This small molecule binds to this protein.
Small molecule (SMILES): CC(=O)N[C@@H]1[C@@H](O)[C@H](O)[C@@H](CO)O[C@H]1O

Sequence of chain 1.A:
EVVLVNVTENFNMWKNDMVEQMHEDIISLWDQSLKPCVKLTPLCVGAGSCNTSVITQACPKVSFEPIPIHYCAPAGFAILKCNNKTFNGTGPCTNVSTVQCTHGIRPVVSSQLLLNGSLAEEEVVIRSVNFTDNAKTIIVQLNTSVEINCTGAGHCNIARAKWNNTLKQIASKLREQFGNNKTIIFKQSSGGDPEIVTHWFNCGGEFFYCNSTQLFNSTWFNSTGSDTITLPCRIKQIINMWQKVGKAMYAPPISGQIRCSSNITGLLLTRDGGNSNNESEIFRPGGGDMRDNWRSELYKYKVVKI

Binding-site contacts:
Ligand atom C2 contacts residue ASN84 of chain 1.A at 2.4 Å.
Ligand atom N2 contacts residue ASN84 of chain 1.A at 3.0 Å (h-bond).
Ligand atom O6 contacts residue THR94 of chain 1.A at 3.8 Å.
Ligand atom C8 contacts residue GLU122 of chain 1.A at 3.8 Å.
Ligand atom O7 contacts residue ASN84 of chain 1.A at 3.8 Å.
Ligand atom C6 contacts residue NAG1 of chain 1.I at 4.2 Å.
Ligand atom O5 contacts residue THR94 of chain 1.A at 4.2 Å.
Ligand atom C6 contacts residue THR94 of chain 1.A at 4.1 Å.
Ligand atom O6 contacts residue NAG1 of chain 1.I at 3.4 Å (h-bond).
Ligand atom C5 contacts residue ASN84 of chain 1.A at 3.6 Å.
Ligand atom O5 contacts residue ASN84 of chain 1.A at 2.3 Å (h-bond).
Ligand atom O6 contacts residue PRO92 of chain 1.A at 3.4 Å (h-bond).
Ligand atom C7 contacts residue ASN84 of chain 1.A at 3.8 Å.
Ligand atom C3 contacts residue ASN84 of chain 1.A at 3.8 Å.
Ligand atom C4 contacts residue ASN84 of chain 1.A at 4.1 Å.
Ligand atom C1 contacts residue ASN84 of chain 1.A at 1.4 Å.